Sequence of chain 1.A:
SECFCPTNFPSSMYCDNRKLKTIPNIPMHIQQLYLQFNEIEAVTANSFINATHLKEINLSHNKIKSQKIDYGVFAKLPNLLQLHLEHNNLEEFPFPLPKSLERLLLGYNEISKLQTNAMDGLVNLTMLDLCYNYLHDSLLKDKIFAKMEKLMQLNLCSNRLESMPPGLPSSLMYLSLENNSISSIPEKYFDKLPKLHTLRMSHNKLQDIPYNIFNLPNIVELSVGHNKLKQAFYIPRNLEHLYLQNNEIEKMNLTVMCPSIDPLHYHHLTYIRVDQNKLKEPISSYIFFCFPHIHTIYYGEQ

This small molecule binds to this protein.
Small molecule (SMILES): CC(=O)N[C@@H]1[C@@H](O)[C@H](O)[C@@H](CO)O[C@H]1O

Binding-site contacts:
Ligand atom C5 contacts residue ASN240 of chain 1.A at 3.5 Å.
Ligand atom C2 contacts residue SER219 of chain 1.A at 4.1 Å.
Ligand atom C1 contacts residue ASN240 of chain 1.A at 1.4 Å.
Ligand atom O7 contacts residue SER219 of chain 1.A at 4.2 Å.
Ligand atom O7 contacts residue TYR193 of chain 1.A at 3.4 Å (h-bond).
Ligand atom C2 contacts residue ASN240 of chain 1.A at 2.3 Å.
Ligand atom O7 contacts residue ASN240 of chain 1.A at 3.6 Å.
Ligand atom C6 contacts residue ARG221 of chain 1.A at 4.2 Å.
Ligand atom C7 contacts residue TYR193 of chain 1.A at 4.4 Å (hydrophobic).
Ligand atom N2 contacts residue ASN240 of chain 1.A at 2.9 Å (h-bond).
Ligand atom C4 contacts residue TYR193 of chain 1.A at 4.0 Å (hydrophobic).
Ligand atom C5 contacts residue TYR193 of chain 1.A at 4.5 Å (hydrophobic).
Ligand atom C4 contacts residue ASN240 of chain 1.A at 4.1 Å.
Ligand atom C3 contacts residue ASN240 of chain 1.A at 3.6 Å.
Ligand atom O5 contacts residue ASN240 of chain 1.A at 2.2 Å (h-bond).
Ligand atom C1 contacts residue SER219 of chain 1.A at 3.8 Å.
Ligand atom O6 contacts residue ARG221 of chain 1.A at 3.5 Å (salt-bridge).
Ligand atom C6 contacts residue TYR193 of chain 1.A at 4.5 Å (hydrophobic).
Ligand atom O6 contacts residue ASN240 of chain 1.A at 4.4 Å.
Ligand atom O5 contacts residue TYR193 of chain 1.A at 4.3 Å.
Ligand atom O6 contacts residue SER219 of chain 1.A at 3.9 Å.
Ligand atom C7 contacts residue ASN240 of chain 1.A at 3.5 Å.
Ligand atom C2 contacts residue TYR193 of chain 1.A at 4.3 Å (hydrophobic).
Ligand atom C8 contacts residue HIS264 of chain 1.A at 3.9 Å.
Ligand atom O3 contacts residue TYR193 of chain 1.A at 4.5 Å.
Ligand atom O5 contacts residue SER219 of chain 1.A at 3.6 Å.